Sequence of chain 1.A:
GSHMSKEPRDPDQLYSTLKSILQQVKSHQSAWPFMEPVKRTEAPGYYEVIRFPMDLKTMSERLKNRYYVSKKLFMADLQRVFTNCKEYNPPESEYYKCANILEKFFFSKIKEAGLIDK

This protein binds this small molecule.
Small molecule (SMILES): CC(=O)/C=C/c1cn(C)c2ccccc12

Binding-site contacts:
Ligand atom CH2 contacts residue GLU42 of chain 1.A at 3.8 Å.
Ligand atom CO contacts residue MET54 of chain 1.A at 2.9 Å (hydrophobic).
Ligand atom CH2 contacts residue ALA43 of chain 1.A at 3.7 Å (hydrophobic).
Ligand atom CM contacts residue MET54 of chain 1.A at 3.2 Å (hydrophobic).
Ligand atom NE1 contacts residue VAL38 of chain 1.A at 3.3 Å.
Ligand atom CE3 contacts residue TYR88 of chain 1.A at 2.8 Å (hydrophobic).
Ligand atom O1 contacts residue MET54 of chain 1.A at 2.6 Å (h-bond).
Ligand atom CD1 contacts residue VAL38 of chain 1.A at 3.2 Å (hydrophobic).
Ligand atom CN1 contacts residue TYR46 of chain 1.A at 3.6 Å (hydrophobic).
Ligand atom CB contacts residue ASP55 of chain 1.A at 3.5 Å.
Ligand atom NE1 contacts residue TYR46 of chain 1.A at 3.8 Å.
Ligand atom CN1 contacts residue ALA43 of chain 1.A at 3.5 Å (hydrophobic).
Ligand atom CG contacts residue VAL38 of chain 1.A at 3.6 Å (hydrophobic).
Ligand atom CE2 contacts residue ALA43 of chain 1.A at 3.0 Å (hydrophobic).
Ligand atom CD2 contacts residue TYR88 of chain 1.A at 3.3 Å (hydrophobic).
Ligand atom CD1 contacts residue TYR46 of chain 1.A at 3.5 Å (hydrophobic).
Ligand atom CO contacts residue ASN84 of chain 1.A at 3.3 Å.
Ligand atom CD2 contacts residue VAL38 of chain 1.A at 3.4 Å (hydrophobic).
Ligand atom CZ2 contacts residue ALA43 of chain 1.A at 3.0 Å (hydrophobic).
Ligand atom CM contacts residue VAL81 of chain 1.A at 3.6 Å (hydrophobic).
Ligand atom CB contacts residue TYR88 of chain 1.A at 3.2 Å (hydrophobic).
Ligand atom CD2 contacts residue ALA43 of chain 1.A at 3.7 Å (hydrophobic).
Ligand atom CO contacts residue ASP55 of chain 1.A at 3.5 Å.
Ligand atom CA contacts residue ASP55 of chain 1.A at 3.5 Å.
Ligand atom CA contacts residue MET54 of chain 1.A at 3.8 Å (hydrophobic).
Ligand atom CZ3 contacts residue TYR88 of chain 1.A at 3.8 Å (hydrophobic).
Ligand atom CE3 contacts residue VAL38 of chain 1.A at 3.7 Å (hydrophobic).
Ligand atom CZ2 contacts residue GLU42 of chain 1.A at 3.5 Å.
Ligand atom CN1 contacts residue VAL38 of chain 1.A at 3.6 Å (hydrophobic).
Ligand atom CA contacts residue TYR88 of chain 1.A at 3.7 Å (hydrophobic).
Ligand atom CM contacts residue ASP55 of chain 1.A at 3.7 Å.
Ligand atom CZ2 contacts residue VAL38 of chain 1.A at 3.9 Å (hydrophobic).
Ligand atom CG contacts residue TYR88 of chain 1.A at 3.5 Å (hydrophobic).
Ligand atom O1 contacts residue ASN84 of chain 1.A at 2.5 Å (h-bond).
Ligand atom NE1 contacts residue ALA43 of chain 1.A at 3.3 Å.
Ligand atom CN1 contacts residue LYS39 of chain 1.A at 3.3 Å.
Ligand atom CM contacts residue PHE34 of chain 1.A at 3.7 Å (hydrophobic).
Ligand atom CM contacts residue CYS85 of chain 1.A at 3.9 Å (hydrophobic).
Ligand atom CM contacts residue ASN84 of chain 1.A at 3.4 Å.
Ligand atom CE2 contacts residue VAL38 of chain 1.A at 3.4 Å (hydrophobic).